The protein below binds the small molecule below.
Small molecule (SMILES): Cc1cn([C@H]2C[C@H](O[P](=O)(O)OC[C@H]3O[C@@H](n4ccc(N)nc4=O)C[C@@H]3O[P](=O)(O)OC[C@H]3O[C@@H](n4cnc5c(=O)nc(N)[nH]c54)C[C@@H]3O[P](=O)(O)OC[C@H]3O[C@@H](n4cnc5c(=O)nc(N)[nH]c54)C[C@@H]3O)[C@@H](CO[P](=O)(O)O[C@H]3C[C@H](n4cnc5c(=O)nc(N)[nH]c54)O[C@@H]3COP(=O)(O)O)O2)c(=O)[nH]c1=O

Sequence of chain 1.A:
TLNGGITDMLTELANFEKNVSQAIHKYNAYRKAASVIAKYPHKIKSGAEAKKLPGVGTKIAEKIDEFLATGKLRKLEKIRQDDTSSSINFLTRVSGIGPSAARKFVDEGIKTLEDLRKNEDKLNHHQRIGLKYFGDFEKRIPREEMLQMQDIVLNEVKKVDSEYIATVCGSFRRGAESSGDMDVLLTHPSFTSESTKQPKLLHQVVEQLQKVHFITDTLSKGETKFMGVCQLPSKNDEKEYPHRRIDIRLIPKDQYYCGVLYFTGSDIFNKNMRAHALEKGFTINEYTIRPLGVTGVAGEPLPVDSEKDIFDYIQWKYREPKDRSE

Binding-site contacts:
Ligand atom OP2 contacts residue NA1 of chain 1.H at 4.0 Å.
Ligand atom N7 contacts residue LYS35 of chain 1.A at 4.0 Å.
Ligand atom OP1 contacts residue NA1 of chain 1.H at 2.9 Å (h-bond).
Ligand atom OP1 contacts residue THR67 of chain 1.A at 3.5 Å (h-bond).
Ligand atom N3 contacts residue ALA38 of chain 1.A at 3.6 Å.
Ligand atom P contacts residue LYS35 of chain 1.A at 3.9 Å.
Ligand atom P contacts residue GLY64 of chain 1.A at 4.0 Å.
Ligand atom OP2 contacts residue VAL65 of chain 1.A at 3.9 Å.
Ligand atom C5' contacts residue GLY64 of chain 1.A at 3.3 Å.
Ligand atom C4' contacts residue GLY64 of chain 1.A at 3.4 Å.
Ligand atom OP1 contacts residue LYS35 of chain 1.A at 3.9 Å.
Ligand atom OP2 contacts residue LYS68 of chain 1.A at 3.0 Å.
Ligand atom OP2 contacts residue GLY66 of chain 1.A at 3.8 Å.
Ligand atom O6 contacts residue HIS34 of chain 1.A at 4.0 Å.
Ligand atom C3' contacts residue LYS68 of chain 1.A at 4.0 Å.
Ligand atom O3' contacts residue LYS68 of chain 1.A at 4.0 Å.
Ligand atom OP2 contacts residue THR67 of chain 1.A at 4.0 Å.
Ligand atom O5' contacts residue GLY66 of chain 1.A at 3.4 Å.
Ligand atom OP1 contacts residue LYS68 of chain 1.A at 3.4 Å (salt-bridge).
Ligand atom OP1 contacts residue LYS68 of chain 1.A at 4.0 Å.
Ligand atom O3' contacts residue ILE69 of chain 1.A at 3.5 Å.
Ligand atom OP1 contacts residue ILE69 of chain 1.A at 2.8 Å (h-bond).
Ligand atom OP1 contacts residue VAL65 of chain 1.A at 3.8 Å.
Ligand atom O3' contacts residue GLY64 of chain 1.A at 3.5 Å.
Ligand atom OP2 contacts residue LYS68 of chain 1.A at 3.2 Å.
Ligand atom N1 contacts residue HIS34 of chain 1.A at 4.0 Å.
Ligand atom OP3 contacts residue LYS35 of chain 1.A at 2.8 Å (salt-bridge).
Ligand atom P contacts residue LYS68 of chain 1.A at 3.8 Å.
Ligand atom OP1 contacts residue GLY64 of chain 1.A at 3.0 Å (h-bond).
Ligand atom C5' contacts residue GLY66 of chain 1.A at 3.6 Å.
Ligand atom C1' contacts residue ALA38 of chain 1.A at 3.9 Å (hydrophobic).
Ligand atom OP1 contacts residue PRO63 of chain 1.A at 3.9 Å.
Ligand atom P contacts residue ILE69 of chain 1.A at 3.9 Å.
Ligand atom C5' contacts residue TYR39 of chain 1.A at 3.7 Å (hydrophobic).
Ligand atom OP1 contacts residue GLY66 of chain 1.A at 2.9 Å (h-bond).
Ligand atom P contacts residue NA1 of chain 1.H at 3.9 Å.
Ligand atom C3' contacts residue GLY66 of chain 1.A at 3.8 Å.
Ligand atom O4' contacts residue ALA38 of chain 1.A at 3.3 Å.
Ligand atom O3' contacts residue VAL65 of chain 1.A at 3.9 Å.
Ligand atom P contacts residue GLY66 of chain 1.A at 3.6 Å.